Binding-site contacts:
Ligand atom N9 contacts residue TRP4941 of chain 1.K at 4.2 Å.
Ligand atom C5 contacts residue ILE4926 of chain 1.K at 3.7 Å (hydrophobic).
Ligand atom O2 contacts residue PHE4600 of chain 1.K at 4.5 Å.
Ligand atom C6 contacts residue TRP4645 of chain 1.K at 3.5 Å (hydrophobic).
Ligand atom O2 contacts residue GLU4194 of chain 1.K at 3.4 Å (salt-bridge).
Ligand atom C8 contacts residue TRP4645 of chain 1.K at 3.8 Å (hydrophobic).
Ligand atom O2 contacts residue ILE4197 of chain 1.K at 3.7 Å.
Ligand atom N3 contacts residue TRP4645 of chain 1.K at 3.4 Å (h-bond).
Ligand atom C4 contacts residue TYR4944 of chain 1.K at 3.5 Å (hydrophobic).
Ligand atom N7 contacts residue ILE4926 of chain 1.K at 3.7 Å.
Ligand atom C2 contacts residue TRP4645 of chain 1.K at 3.5 Å (hydrophobic).
Ligand atom C5 contacts residue TRP4645 of chain 1.K at 3.6 Å (hydrophobic).
Ligand atom N3 contacts residue GLU4194 of chain 1.K at 4.1 Å.
Ligand atom C4 contacts residue ILE4926 of chain 1.K at 3.6 Å (hydrophobic).
Ligand atom O6 contacts residue TRP4645 of chain 1.K at 3.6 Å.
Ligand atom N1 contacts residue ILE4197 of chain 1.K at 4.0 Å.
Ligand atom N1 contacts residue TRP4645 of chain 1.K at 3.5 Å.
Ligand atom N1 contacts residue ILE4926 of chain 1.K at 4.1 Å.
Ligand atom C6 contacts residue ILE4926 of chain 1.K at 3.7 Å (hydrophobic).
Ligand atom O2 contacts residue ILE4926 of chain 1.K at 4.5 Å.
Ligand atom N9 contacts residue TYR4944 of chain 1.K at 3.1 Å (h-bond).
Ligand atom C8 contacts residue ILE4926 of chain 1.K at 4.0 Å (hydrophobic).
Ligand atom C8 contacts residue TYR4944 of chain 1.K at 4.4 Å (hydrophobic).
Ligand atom N3 contacts residue TYR4944 of chain 1.K at 3.3 Å (h-bond).
Ligand atom O6 contacts residue ILE4926 of chain 1.K at 3.7 Å.
Ligand atom N7 contacts residue TRP4645 of chain 1.K at 3.7 Å.
Ligand atom O2 contacts residue TRP4645 of chain 1.K at 4.0 Å.
Ligand atom C2 contacts residue GLU4194 of chain 1.K at 4.5 Å.
Ligand atom C4 contacts residue TRP4645 of chain 1.K at 3.5 Å (hydrophobic).
Ligand atom N3 contacts residue ILE4926 of chain 1.K at 3.6 Å.
Ligand atom C2 contacts residue ILE4926 of chain 1.K at 3.9 Å (hydrophobic).
Ligand atom N9 contacts residue ILE4926 of chain 1.K at 3.9 Å.
Ligand atom N9 contacts residue TRP4645 of chain 1.K at 3.5 Å.
Ligand atom C8 contacts residue TRP4941 of chain 1.K at 3.7 Å (hydrophobic).
Ligand atom C2 contacts residue ILE4197 of chain 1.K at 4.1 Å (hydrophobic).

A protein and the small-molecule ligand that binds it are described below.
Small molecule (SMILES): O=c1[nH]c(=O)c2nc[nH]c2[nH]1

Sequence of chain 1.K:
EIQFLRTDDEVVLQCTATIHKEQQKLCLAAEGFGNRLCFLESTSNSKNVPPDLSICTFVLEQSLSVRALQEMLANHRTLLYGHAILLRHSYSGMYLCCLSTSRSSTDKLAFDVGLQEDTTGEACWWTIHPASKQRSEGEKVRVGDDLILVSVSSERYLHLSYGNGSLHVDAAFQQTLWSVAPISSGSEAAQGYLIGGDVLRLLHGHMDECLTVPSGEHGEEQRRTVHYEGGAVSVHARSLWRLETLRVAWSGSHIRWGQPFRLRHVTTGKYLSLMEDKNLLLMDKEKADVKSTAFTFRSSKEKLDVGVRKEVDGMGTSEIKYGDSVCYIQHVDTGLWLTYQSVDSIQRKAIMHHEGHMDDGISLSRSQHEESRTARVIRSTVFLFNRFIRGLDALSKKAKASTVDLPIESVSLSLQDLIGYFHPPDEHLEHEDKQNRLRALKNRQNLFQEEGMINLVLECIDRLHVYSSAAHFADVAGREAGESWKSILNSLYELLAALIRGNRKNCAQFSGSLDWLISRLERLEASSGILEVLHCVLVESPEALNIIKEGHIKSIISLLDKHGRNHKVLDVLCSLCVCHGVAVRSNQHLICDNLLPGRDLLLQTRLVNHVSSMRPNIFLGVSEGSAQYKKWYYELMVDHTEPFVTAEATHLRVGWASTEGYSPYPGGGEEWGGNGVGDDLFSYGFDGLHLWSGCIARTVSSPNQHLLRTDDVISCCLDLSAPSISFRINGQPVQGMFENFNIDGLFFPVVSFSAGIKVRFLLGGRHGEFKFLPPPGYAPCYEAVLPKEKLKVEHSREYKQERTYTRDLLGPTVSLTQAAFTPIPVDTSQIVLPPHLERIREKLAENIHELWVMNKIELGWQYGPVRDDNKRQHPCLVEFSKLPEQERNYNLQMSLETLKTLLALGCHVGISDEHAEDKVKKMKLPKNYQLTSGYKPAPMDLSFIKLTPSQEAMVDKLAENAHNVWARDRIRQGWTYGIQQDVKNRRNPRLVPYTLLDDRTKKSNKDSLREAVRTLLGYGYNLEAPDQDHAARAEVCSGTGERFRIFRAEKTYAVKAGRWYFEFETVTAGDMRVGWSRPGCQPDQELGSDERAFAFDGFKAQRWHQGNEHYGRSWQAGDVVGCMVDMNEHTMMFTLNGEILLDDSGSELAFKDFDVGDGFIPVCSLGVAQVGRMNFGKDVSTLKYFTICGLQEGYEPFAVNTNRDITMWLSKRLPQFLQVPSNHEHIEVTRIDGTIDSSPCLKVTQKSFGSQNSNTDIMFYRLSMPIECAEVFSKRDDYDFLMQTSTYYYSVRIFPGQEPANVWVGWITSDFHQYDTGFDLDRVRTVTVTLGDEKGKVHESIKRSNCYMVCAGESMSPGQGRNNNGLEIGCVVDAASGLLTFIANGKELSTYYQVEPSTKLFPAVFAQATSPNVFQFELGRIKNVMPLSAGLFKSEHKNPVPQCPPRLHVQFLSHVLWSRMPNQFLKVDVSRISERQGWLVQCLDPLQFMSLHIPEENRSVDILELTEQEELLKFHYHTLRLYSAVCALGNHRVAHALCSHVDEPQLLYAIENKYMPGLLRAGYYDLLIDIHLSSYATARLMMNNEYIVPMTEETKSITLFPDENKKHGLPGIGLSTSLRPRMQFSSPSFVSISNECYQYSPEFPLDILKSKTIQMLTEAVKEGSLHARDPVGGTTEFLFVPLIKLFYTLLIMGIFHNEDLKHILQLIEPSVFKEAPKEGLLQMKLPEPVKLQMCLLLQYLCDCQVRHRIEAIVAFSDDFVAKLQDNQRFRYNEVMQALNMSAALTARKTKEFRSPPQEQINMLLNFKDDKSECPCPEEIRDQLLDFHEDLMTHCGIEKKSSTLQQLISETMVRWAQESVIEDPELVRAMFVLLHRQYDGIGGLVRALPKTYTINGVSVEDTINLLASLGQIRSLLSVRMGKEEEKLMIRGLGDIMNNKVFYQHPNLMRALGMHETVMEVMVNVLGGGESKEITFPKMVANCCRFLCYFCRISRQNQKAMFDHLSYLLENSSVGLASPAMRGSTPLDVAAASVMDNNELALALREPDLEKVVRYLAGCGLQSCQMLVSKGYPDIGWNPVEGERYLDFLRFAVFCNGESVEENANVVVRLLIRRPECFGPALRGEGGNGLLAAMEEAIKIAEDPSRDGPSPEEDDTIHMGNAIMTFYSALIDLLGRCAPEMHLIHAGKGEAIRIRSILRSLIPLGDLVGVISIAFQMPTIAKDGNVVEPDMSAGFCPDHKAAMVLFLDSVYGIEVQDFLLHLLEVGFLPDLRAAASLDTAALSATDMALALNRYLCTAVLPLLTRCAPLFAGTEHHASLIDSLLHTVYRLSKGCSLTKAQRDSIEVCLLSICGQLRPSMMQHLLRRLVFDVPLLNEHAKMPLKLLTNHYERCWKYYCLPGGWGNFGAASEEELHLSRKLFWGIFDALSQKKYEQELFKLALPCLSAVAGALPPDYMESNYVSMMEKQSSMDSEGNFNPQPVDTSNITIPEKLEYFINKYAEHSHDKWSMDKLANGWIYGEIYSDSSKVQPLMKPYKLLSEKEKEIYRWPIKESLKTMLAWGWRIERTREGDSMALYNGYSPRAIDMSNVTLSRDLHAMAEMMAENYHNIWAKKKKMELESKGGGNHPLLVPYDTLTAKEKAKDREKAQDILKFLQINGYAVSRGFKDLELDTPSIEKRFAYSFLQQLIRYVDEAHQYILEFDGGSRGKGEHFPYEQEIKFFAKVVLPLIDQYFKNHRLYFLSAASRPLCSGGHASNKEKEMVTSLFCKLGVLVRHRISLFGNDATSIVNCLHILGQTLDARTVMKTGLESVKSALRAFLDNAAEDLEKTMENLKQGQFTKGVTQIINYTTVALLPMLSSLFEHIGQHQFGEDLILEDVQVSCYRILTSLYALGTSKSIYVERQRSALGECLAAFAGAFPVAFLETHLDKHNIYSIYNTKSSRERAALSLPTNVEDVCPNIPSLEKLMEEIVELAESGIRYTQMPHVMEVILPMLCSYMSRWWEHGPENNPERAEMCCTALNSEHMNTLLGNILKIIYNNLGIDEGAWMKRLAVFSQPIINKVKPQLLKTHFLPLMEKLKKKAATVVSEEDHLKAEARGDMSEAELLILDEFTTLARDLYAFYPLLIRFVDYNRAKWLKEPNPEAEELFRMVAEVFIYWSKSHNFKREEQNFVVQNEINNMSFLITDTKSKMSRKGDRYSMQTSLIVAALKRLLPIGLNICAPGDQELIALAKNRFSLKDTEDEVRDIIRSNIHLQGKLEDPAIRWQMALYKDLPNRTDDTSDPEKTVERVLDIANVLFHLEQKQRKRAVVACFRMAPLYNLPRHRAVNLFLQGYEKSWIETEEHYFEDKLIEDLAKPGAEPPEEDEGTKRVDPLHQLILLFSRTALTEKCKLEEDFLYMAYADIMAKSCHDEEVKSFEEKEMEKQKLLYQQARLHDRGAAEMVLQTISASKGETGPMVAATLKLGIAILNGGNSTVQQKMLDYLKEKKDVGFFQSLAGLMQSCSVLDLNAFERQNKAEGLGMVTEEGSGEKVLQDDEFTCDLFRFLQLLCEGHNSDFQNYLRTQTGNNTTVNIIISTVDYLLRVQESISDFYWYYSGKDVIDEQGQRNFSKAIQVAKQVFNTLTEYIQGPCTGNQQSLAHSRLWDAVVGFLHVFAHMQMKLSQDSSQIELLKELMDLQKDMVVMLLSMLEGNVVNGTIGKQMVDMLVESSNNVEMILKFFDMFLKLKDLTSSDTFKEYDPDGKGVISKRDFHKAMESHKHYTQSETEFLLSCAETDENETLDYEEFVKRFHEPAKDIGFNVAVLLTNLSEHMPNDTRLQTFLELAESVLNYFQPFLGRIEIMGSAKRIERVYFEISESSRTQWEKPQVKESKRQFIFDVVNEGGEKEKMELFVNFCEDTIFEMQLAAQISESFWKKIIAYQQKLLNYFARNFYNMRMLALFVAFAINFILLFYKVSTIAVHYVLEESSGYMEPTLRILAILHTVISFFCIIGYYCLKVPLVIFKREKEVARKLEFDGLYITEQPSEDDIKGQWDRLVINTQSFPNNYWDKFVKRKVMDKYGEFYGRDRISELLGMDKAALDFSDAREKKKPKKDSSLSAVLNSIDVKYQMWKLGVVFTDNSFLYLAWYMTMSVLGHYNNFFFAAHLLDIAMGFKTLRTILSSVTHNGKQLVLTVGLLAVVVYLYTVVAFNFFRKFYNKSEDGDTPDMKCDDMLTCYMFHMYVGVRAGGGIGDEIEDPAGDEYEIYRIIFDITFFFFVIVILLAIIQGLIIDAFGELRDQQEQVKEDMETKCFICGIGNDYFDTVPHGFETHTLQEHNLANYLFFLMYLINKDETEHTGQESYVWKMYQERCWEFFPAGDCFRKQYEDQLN